Binding-site contacts:
Ligand atom PA contacts residue MG1 of chain 1.K at 3.3 Å.
Ligand atom O3G contacts residue SER220 of chain 1.B at 2.7 Å (h-bond).
Ligand atom C6 contacts residue 2KH1 of chain 1.J at 3.6 Å.
Ligand atom O1B contacts residue ASP67 of chain 1.B at 2.9 Å (salt-bridge).
Ligand atom C2 contacts residue 2KH1 of chain 1.J at 3.1 Å.
Ligand atom O2' contacts residue ASN178 of chain 1.B at 3.6 Å (h-bond).
Ligand atom O1G contacts residue SER53 of chain 1.B at 2.9 Å (h-bond).
Ligand atom O2A contacts residue MG1 of chain 1.L at 2.5 Å.
Ligand atom O4' contacts residue 2KH1 of chain 1.J at 3.3 Å (h-bond).
Ligand atom O2 contacts residue ASN173 of chain 1.B at 3.4 Å (h-bond).
Ligand atom PG contacts residue MG1 of chain 1.K at 3.2 Å.
Ligand atom O3B contacts residue MG1 of chain 1.K at 3.5 Å.
Ligand atom O2' contacts residue TYR221 of chain 1.B at 3.4 Å.
Ligand atom O1B contacts residue SER53 of chain 1.B at 2.9 Å (h-bond).
Ligand atom C2' contacts residue TYR221 of chain 1.B at 3.4 Å (hydrophobic).
Ligand atom O1B contacts residue MG1 of chain 1.K at 2.1 Å.
Ligand atom O2G contacts residue SER53 of chain 1.B at 3.6 Å (h-bond).
Ligand atom O1G contacts residue ASN59 of chain 1.B at 3.5 Å (h-bond).
Ligand atom O5' contacts residue 2KH1 of chain 1.J at 3.5 Å.
Ligand atom O3B contacts residue SER220 of chain 1.B at 3.2 Å.
Ligand atom O4 contacts residue TRP276 of chain 1.B at 3.5 Å.
Ligand atom O3B contacts residue SER53 of chain 1.B at 3.6 Å.
Ligand atom C5' contacts residue ASP67 of chain 1.B at 3.6 Å.
Ligand atom O3B contacts residue LYS201 of chain 1.B at 3.6 Å (salt-bridge).
Ligand atom PA contacts residue MG1 of chain 1.L at 3.6 Å.
Ligand atom O3' contacts residue GLY52 of chain 1.B at 3.4 Å.
Ligand atom O1G contacts residue LYS201 of chain 1.B at 3.0 Å (salt-bridge).
Ligand atom N3 contacts residue 2KH1 of chain 1.J at 3.4 Å (h-bond).
Ligand atom PB contacts residue MG1 of chain 1.K at 3.1 Å.
Ligand atom O3' contacts residue TYR221 of chain 1.B at 3.4 Å.
Ligand atom C1' contacts residue 2KH1 of chain 1.J at 3.5 Å.
Ligand atom O2G contacts residue MG1 of chain 1.K at 2.0 Å.
Ligand atom N3A contacts residue MG1 of chain 1.K at 3.6 Å.
Ligand atom N1 contacts residue 2KH1 of chain 1.J at 3.4 Å (h-bond).
Ligand atom O2A contacts residue MG1 of chain 1.K at 2.0 Å.
Ligand atom O2A contacts residue ASP67 of chain 1.B at 3.0 Å (salt-bridge).
Ligand atom O2 contacts residue 2KH1 of chain 1.J at 3.3 Å (h-bond).
Ligand atom PG contacts residue SER220 of chain 1.B at 3.6 Å.
Ligand atom PG contacts residue SER53 of chain 1.B at 3.5 Å.
Ligand atom O1B contacts residue GLY52 of chain 1.B at 3.4 Å.

A protein and the small-molecule ligand that binds it are described below.
Small molecule (SMILES): O=c1ccn([C@@H]2O[C@H](COP(=O)(O)NP(=O)(O)OP(=O)(O)O)[C@@H](O)[C@H]2O)c(=O)[nH]1

Sequence of chain 1.B:
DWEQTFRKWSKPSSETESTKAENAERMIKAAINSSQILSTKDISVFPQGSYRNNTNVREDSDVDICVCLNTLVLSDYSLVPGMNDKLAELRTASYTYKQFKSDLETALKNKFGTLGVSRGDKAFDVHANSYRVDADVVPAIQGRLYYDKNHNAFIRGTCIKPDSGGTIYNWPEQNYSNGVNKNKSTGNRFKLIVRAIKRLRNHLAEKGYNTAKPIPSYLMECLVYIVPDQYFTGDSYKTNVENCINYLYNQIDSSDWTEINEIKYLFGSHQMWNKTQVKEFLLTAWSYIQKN